This protein binds this small molecule.
Small molecule (SMILES): CC(=O)N[C@@H]1[C@@H](O)[C@H](O)[C@@H](CO)O[C@H]1O

Sequence of chain 1.F:
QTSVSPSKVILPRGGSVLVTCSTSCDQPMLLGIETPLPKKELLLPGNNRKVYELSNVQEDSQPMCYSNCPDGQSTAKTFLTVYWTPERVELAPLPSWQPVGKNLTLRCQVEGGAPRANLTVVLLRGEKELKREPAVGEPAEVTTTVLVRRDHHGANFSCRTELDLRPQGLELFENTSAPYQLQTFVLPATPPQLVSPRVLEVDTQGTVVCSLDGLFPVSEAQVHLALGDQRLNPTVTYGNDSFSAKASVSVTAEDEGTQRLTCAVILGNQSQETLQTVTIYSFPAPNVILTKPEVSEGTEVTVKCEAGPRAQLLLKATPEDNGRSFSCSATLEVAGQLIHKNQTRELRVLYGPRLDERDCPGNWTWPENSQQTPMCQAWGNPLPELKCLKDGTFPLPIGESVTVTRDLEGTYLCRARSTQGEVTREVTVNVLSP

Binding-site contacts:
Ligand atom C5 contacts residue ASN156 of chain 1.F at 3.7 Å.
Ligand atom C3 contacts residue ASN156 of chain 1.F at 3.6 Å.
Ligand atom C1 contacts residue ASN156 of chain 1.F at 1.4 Å.
Ligand atom C1 contacts residue GLY126 of chain 1.F at 3.4 Å.
Ligand atom O5 contacts residue GLY126 of chain 1.F at 3.7 Å.
Ligand atom C8 contacts residue PRO179 of chain 1.F at 4.4 Å (hydrophobic).
Ligand atom C6 contacts residue GLU127 of chain 1.F at 3.8 Å.
Ligand atom O7 contacts residue ASN156 of chain 1.F at 3.2 Å (h-bond).
Ligand atom O5 contacts residue ASN156 of chain 1.F at 2.5 Å (h-bond).
Ligand atom C5 contacts residue GLU127 of chain 1.F at 3.6 Å.
Ligand atom N2 contacts residue ASN156 of chain 1.F at 2.5 Å (h-bond).
Ligand atom O3 contacts residue GLU127 of chain 1.F at 4.2 Å.
Ligand atom O4 contacts residue GLU127 of chain 1.F at 3.1 Å (salt-bridge).
Ligand atom C8 contacts residue ASN156 of chain 1.F at 4.2 Å.
Ligand atom C2 contacts residue ASN156 of chain 1.F at 2.3 Å.
Ligand atom C5 contacts residue GLY126 of chain 1.F at 4.0 Å.
Ligand atom C4 contacts residue GLU127 of chain 1.F at 3.6 Å.
Ligand atom C6 contacts residue LYS128 of chain 1.F at 4.3 Å.
Ligand atom C4 contacts residue ASN156 of chain 1.F at 4.2 Å.
Ligand atom C3 contacts residue GLU127 of chain 1.F at 3.6 Å.
Ligand atom C7 contacts residue ASN156 of chain 1.F at 3.3 Å.